A small-molecule ligand and the protein it binds are described below.
Small molecule (SMILES): CC(=O)N[C@@H]1[C@@H](O)[C@H](O)[C@@H](CO)O[C@H]1O

Sequence of chain 1.A:
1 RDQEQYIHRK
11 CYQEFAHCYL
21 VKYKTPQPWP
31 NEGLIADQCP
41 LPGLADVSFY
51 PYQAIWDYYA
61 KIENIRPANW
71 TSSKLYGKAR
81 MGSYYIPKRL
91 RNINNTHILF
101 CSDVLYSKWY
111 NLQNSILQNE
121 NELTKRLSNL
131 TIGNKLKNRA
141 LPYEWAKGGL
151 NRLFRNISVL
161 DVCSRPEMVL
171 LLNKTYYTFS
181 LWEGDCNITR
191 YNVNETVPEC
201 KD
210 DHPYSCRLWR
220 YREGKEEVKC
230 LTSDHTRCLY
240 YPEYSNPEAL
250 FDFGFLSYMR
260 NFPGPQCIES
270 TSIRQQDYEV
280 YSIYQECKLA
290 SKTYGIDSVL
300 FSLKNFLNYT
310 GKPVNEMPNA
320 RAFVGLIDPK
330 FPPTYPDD

Binding-site contacts:
Ligand atom C8 contacts residue ASN187 of chain 1.A at 4.4 Å.
Ligand atom O7 contacts residue ASN187 of chain 1.A at 3.3 Å (h-bond).
Ligand atom C1 contacts residue ASN187 of chain 1.A at 1.4 Å.
Ligand atom C2 contacts residue ASN187 of chain 1.A at 2.5 Å.
Ligand atom N2 contacts residue ASN187 of chain 1.A at 2.9 Å (h-bond).
Ligand atom C4 contacts residue ASN187 of chain 1.A at 4.3 Å.
Ligand atom O5 contacts residue ASN187 of chain 1.A at 2.4 Å (h-bond).
Ligand atom C5 contacts residue ASN187 of chain 1.A at 3.7 Å.
Ligand atom C8 contacts residue CYS186 of chain 1.A at 4.1 Å (hydrophobic).
Ligand atom C7 contacts residue ASN187 of chain 1.A at 3.3 Å.
Ligand atom C3 contacts residue ASN187 of chain 1.A at 3.8 Å.